Binding-site contacts:
Ligand atom CA contacts residue LYS49 of chain 1.B at 3.7 Å.
Ligand atom O contacts residue LYS49 of chain 1.B at 3.1 Å (salt-bridge).
Ligand atom OD2 contacts residue TYR128 of chain 1.B at 3.0 Å (h-bond).
Ligand atom CF contacts residue PRO165 of chain 1.B at 3.6 Å (hydrophobic).
Ligand atom CD2 contacts residue ARG60 of chain 1.B at 3.5 Å.
Ligand atom CB contacts residue ASN173 of chain 1.B at 3.2 Å.
Ligand atom O contacts residue LYS120 of chain 1.B at 3.2 Å (salt-bridge).
Ligand atom CD contacts residue ASN42 of chain 1.B at 2.8 Å.
Ligand atom CN contacts residue ASP213 of chain 1.B at 3.6 Å.
Ligand atom CD1 contacts residue ARG56 of chain 1.B at 3.7 Å.
Ligand atom CD contacts residue ASP213 of chain 1.B at 3.4 Å.
Ligand atom O4 contacts residue ARG60 of chain 1.B at 2.8 Å (salt-bridge).
Ligand atom N contacts residue ASN173 of chain 1.B at 2.5 Å (h-bond).
Ligand atom CD2 contacts residue PRO165 of chain 1.B at 3.7 Å (hydrophobic).
Ligand atom O3 contacts residue ARG127 of chain 1.B at 3.1 Å (salt-bridge).
Ligand atom CD1 contacts residue LEU220 of chain 1.B at 3.6 Å (hydrophobic).
Ligand atom O contacts residue ASN173 of chain 1.B at 2.9 Å (h-bond).
Ligand atom CG contacts residue LYS49 of chain 1.B at 3.7 Å.
Ligand atom CB contacts residue LEU172 of chain 1.B at 3.7 Å (hydrophobic).
Ligand atom CE contacts residue PRO165 of chain 1.B at 3.7 Å (hydrophobic).
Ligand atom O contacts residue SER45 of chain 1.B at 2.9 Å (h-bond).
Ligand atom O5 contacts residue ARG56 of chain 1.B at 3.6 Å.
Ligand atom CB1 contacts residue SER45 of chain 1.B at 3.5 Å.
Ligand atom CG contacts residue TYR128 of chain 1.B at 3.5 Å (hydrophobic).
Ligand atom CA contacts residue ASN173 of chain 1.B at 3.4 Å.
Ligand atom C contacts residue ASN173 of chain 1.B at 3.2 Å.
Ligand atom CM contacts residue ASP213 of chain 1.B at 3.7 Å.
Ligand atom CA contacts residue ASN173 of chain 1.B at 3.3 Å.
Ligand atom OD1 contacts residue TYR128 of chain 1.B at 3.6 Å.
Ligand atom CB contacts residue VAL176 of chain 1.B at 3.6 Å (hydrophobic).
Ligand atom CD2 contacts residue ILE217 of chain 1.B at 3.7 Å (hydrophobic).
Ligand atom CB1 contacts residue VAL46 of chain 1.B at 3.4 Å (hydrophobic).
Ligand atom O3 contacts residue ARG56 of chain 1.B at 3.6 Å (salt-bridge).
Ligand atom CD2 contacts residue GLY169 of chain 1.B at 3.7 Å.
Ligand atom O5 contacts residue ARG60 of chain 1.B at 3.5 Å (salt-bridge).
Ligand atom O2 contacts residue ARG56 of chain 1.B at 2.9 Å (salt-bridge).
Ligand atom CJ contacts residue ILE217 of chain 1.B at 3.6 Å (hydrophobic).
Ligand atom CD2 contacts residue LEU172 of chain 1.B at 3.6 Å (hydrophobic).
Ligand atom OD1 contacts residue LYS49 of chain 1.B at 3.4 Å.
Ligand atom O contacts residue LYS120 of chain 1.B at 2.8 Å (salt-bridge).

Sequence of chain 1.B:
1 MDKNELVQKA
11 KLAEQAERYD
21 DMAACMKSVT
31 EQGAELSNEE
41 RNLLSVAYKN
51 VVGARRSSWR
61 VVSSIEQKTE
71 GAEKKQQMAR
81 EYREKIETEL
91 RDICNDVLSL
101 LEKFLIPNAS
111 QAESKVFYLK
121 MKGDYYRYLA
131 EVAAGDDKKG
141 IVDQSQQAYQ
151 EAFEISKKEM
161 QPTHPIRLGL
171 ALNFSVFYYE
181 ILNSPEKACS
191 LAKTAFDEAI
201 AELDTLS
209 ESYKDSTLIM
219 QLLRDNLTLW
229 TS

The protein below binds the small molecule below.
Small molecule (SMILES): CC(C)C[C@H](NC(=O)[C@H](CC(=O)O)NC(=O)[C@H](CC(C)C)NC(=O)[C@]1(C)CCCCCCCCCCCC[C@](C)(NC(=O)CNC(=O)[C@H](C)N)C(=O)N[C@@H]([C@]23C[C@H]4C[C@H](C[C@H](C4)C2)C3)C(=O)N[C@@H](CC(=O)O)C(=O)N1)C(=O)N[C@@H](C)C(=O)N[C@@H](CC(C(=O)O)C(=O)O)C(N)=O